Sequence of chain 1.A:
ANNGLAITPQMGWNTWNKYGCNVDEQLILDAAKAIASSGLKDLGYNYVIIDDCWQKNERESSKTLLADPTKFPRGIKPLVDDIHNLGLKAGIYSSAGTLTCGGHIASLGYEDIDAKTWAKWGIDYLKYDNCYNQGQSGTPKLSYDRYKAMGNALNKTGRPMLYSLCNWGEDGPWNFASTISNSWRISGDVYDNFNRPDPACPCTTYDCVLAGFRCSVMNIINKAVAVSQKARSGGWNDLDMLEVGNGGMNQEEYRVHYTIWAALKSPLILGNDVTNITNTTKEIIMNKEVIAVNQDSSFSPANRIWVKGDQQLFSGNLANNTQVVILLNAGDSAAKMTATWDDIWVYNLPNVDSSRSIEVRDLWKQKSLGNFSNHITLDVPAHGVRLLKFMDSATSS

This small molecule binds to this protein.
Small molecule (SMILES): CC(=O)N[C@H]1[C@H](O[C@H]2[C@H](O)[C@@H](NC(C)=O)CO[C@@H]2CO)O[C@H](CO)[C@@H](O[C@@H]2O[C@H](CO)[C@@H](O)[C@H](O)[C@@H]2O)[C@@H]1O

Binding-site contacts:
Ligand atom C3 contacts residue ASN371 of chain 1.A at 3.7 Å.
Ligand atom O5 contacts residue ILE358 of chain 1.A at 3.5 Å.
Ligand atom O6 contacts residue MET391 of chain 1.A at 3.6 Å.
Ligand atom O5 contacts residue GLU359 of chain 1.A at 3.2 Å (salt-bridge).
Ligand atom C1 contacts residue ILE358 of chain 1.A at 4.3 Å (hydrophobic).
Ligand atom C8 contacts residue ASN371 of chain 1.A at 4.5 Å.
Ligand atom C6 contacts residue SER357 of chain 1.A at 4.2 Å.
Ligand atom C4 contacts residue ASN371 of chain 1.A at 4.2 Å.
Ligand atom C2 contacts residue ASN371 of chain 1.A at 2.3 Å.
Ligand atom C8 contacts residue ASP392 of chain 1.A at 3.9 Å.
Ligand atom O6 contacts residue ILE358 of chain 1.A at 4.0 Å.
Ligand atom C3 contacts residue ASP392 of chain 1.A at 3.8 Å.
Ligand atom C1 contacts residue GLU359 of chain 1.A at 4.0 Å.
Ligand atom O5 contacts residue ASN371 of chain 1.A at 2.4 Å (h-bond).
Ligand atom C7 contacts residue ASP392 of chain 1.A at 3.9 Å.
Ligand atom C7 contacts residue ASN371 of chain 1.A at 3.5 Å.
Ligand atom C8 contacts residue MET391 of chain 1.A at 3.3 Å (hydrophobic).
Ligand atom O6 contacts residue GLU359 of chain 1.A at 3.1 Å (salt-bridge).
Ligand atom C6 contacts residue ILE358 of chain 1.A at 4.1 Å (hydrophobic).
Ligand atom C4 contacts residue SER357 of chain 1.A at 4.1 Å.
Ligand atom O7 contacts residue SER357 of chain 1.A at 3.3 Å (h-bond).
Ligand atom C7 contacts residue SER357 of chain 1.A at 3.7 Å.
Ligand atom C5 contacts residue ILE358 of chain 1.A at 4.4 Å (hydrophobic).
Ligand atom C5 contacts residue ASN371 of chain 1.A at 3.6 Å.
Ligand atom C2 contacts residue SER357 of chain 1.A at 3.8 Å.
Ligand atom C1 contacts residue ASN371 of chain 1.A at 1.4 Å.
Ligand atom C6 contacts residue GLU359 of chain 1.A at 3.9 Å.
Ligand atom N2 contacts residue ASP392 of chain 1.A at 3.0 Å (salt-bridge).
Ligand atom C5 contacts residue GLU359 of chain 1.A at 4.0 Å.
Ligand atom N2 contacts residue SER357 of chain 1.A at 4.0 Å.
Ligand atom N2 contacts residue ASN371 of chain 1.A at 2.8 Å (h-bond).
Ligand atom O7 contacts residue ASN371 of chain 1.A at 3.9 Å.
Ligand atom C6 contacts residue ASP392 of chain 1.A at 3.7 Å.
Ligand atom C1 contacts residue SER357 of chain 1.A at 4.0 Å.
Ligand atom C5 contacts residue SER357 of chain 1.A at 4.1 Å.
Ligand atom O5 contacts residue SER357 of chain 1.A at 3.5 Å (h-bond).
Ligand atom O6 contacts residue ASP392 of chain 1.A at 3.9 Å.
Ligand atom C1 contacts residue ASP392 of chain 1.A at 4.0 Å.
Ligand atom C2 contacts residue ASP392 of chain 1.A at 3.8 Å.